Sequence of chain 1.A:
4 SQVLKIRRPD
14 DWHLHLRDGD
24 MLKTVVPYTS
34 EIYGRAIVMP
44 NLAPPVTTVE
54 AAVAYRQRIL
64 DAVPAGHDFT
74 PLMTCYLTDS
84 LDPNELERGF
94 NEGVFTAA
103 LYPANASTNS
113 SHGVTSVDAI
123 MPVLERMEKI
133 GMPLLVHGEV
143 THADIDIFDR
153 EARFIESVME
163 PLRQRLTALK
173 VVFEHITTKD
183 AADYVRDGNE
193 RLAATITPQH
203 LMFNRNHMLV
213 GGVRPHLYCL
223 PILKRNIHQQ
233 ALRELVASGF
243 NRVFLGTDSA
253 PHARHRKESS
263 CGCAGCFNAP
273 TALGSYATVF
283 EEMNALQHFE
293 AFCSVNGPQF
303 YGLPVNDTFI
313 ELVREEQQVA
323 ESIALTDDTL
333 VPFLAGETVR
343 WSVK

The protein below binds the small molecule below.
Small molecule (SMILES): O=C(O)c1[nH]c(=O)[nH]c(=O)c1F

Binding-site contacts:
Ligand atom F5 contacts residue TYR104 of chain 1.A at 3.9 Å.
Ligand atom C41 contacts residue ALA252 of chain 1.A at 3.9 Å (hydrophobic).
Ligand atom C4 contacts residue ALA266 of chain 1.A at 3.9 Å (hydrophobic).
Ligand atom O2 contacts residue GLY267 of chain 1.A at 3.3 Å (h-bond).
Ligand atom C2 contacts residue ALA266 of chain 1.A at 3.8 Å (hydrophobic).
Ligand atom C41 contacts residue HIS254 of chain 1.A at 4.1 Å.
Ligand atom C5 contacts residue HIS18 of chain 1.A at 4.1 Å.
Ligand atom O41 contacts residue ALA266 of chain 1.A at 3.4 Å (h-bond).
Ligand atom C6 contacts residue LEU222 of chain 1.A at 3.7 Å (hydrophobic).
Ligand atom O2 contacts residue ALA266 of chain 1.A at 3.5 Å.
Ligand atom O42 contacts residue ARG20 of chain 1.A at 3.0 Å (salt-bridge).
Ligand atom C2 contacts residue ASP250 of chain 1.A at 4.2 Å.
Ligand atom O41 contacts residue HIS254 of chain 1.A at 3.1 Å (h-bond).
Ligand atom C41 contacts residue ASN44 of chain 1.A at 3.9 Å.
Ligand atom N3 contacts residue ALA252 of chain 1.A at 3.6 Å.
Ligand atom O42 contacts residue ALA252 of chain 1.A at 3.9 Å.
Ligand atom N1 contacts residue ASP250 of chain 1.A at 4.0 Å.
Ligand atom C2 contacts residue LEU222 of chain 1.A at 3.6 Å (hydrophobic).
Ligand atom O42 contacts residue ASN44 of chain 1.A at 3.2 Å (h-bond).
Ligand atom C4 contacts residue ALA252 of chain 1.A at 4.0 Å (hydrophobic).
Ligand atom O2 contacts residue CYS221 of chain 1.A at 3.1 Å.
Ligand atom F5 contacts residue ASN44 of chain 1.A at 2.9 Å.
Ligand atom C41 contacts residue ARG20 of chain 1.A at 3.5 Å.
Ligand atom O42 contacts residue HIS18 of chain 1.A at 3.4 Å (h-bond).
Ligand atom C6 contacts residue HIS139 of chain 1.A at 4.1 Å.
Ligand atom C2 contacts residue GLY267 of chain 1.A at 4.1 Å.
Ligand atom O6 contacts residue ZN1 of chain 1.B at 2.7 Å.
Ligand atom O6 contacts residue KCX102 of chain 1.A at 4.1 Å.
Ligand atom N1 contacts residue LEU222 of chain 1.A at 2.8 Å (h-bond).
Ligand atom C41 contacts residue ALA266 of chain 1.A at 4.0 Å (hydrophobic).
Ligand atom C6 contacts residue ZN1 of chain 1.B at 3.6 Å.
Ligand atom F5 contacts residue KCX102 of chain 1.A at 4.1 Å.
Ligand atom N3 contacts residue ALA266 of chain 1.A at 3.1 Å (h-bond).
Ligand atom N3 contacts residue GLY267 of chain 1.A at 3.8 Å.
Ligand atom F5 contacts residue HIS18 of chain 1.A at 3.6 Å.
Ligand atom O41 contacts residue ARG20 of chain 1.A at 3.3 Å (salt-bridge).
Ligand atom O2 contacts residue LEU222 of chain 1.A at 2.9 Å (h-bond).
Ligand atom O6 contacts residue HIS139 of chain 1.A at 3.1 Å.
Ligand atom C5 contacts residue ASN44 of chain 1.A at 4.1 Å.
Ligand atom O6 contacts residue LEU222 of chain 1.A at 3.8 Å.